Sequence of chain 1.B:
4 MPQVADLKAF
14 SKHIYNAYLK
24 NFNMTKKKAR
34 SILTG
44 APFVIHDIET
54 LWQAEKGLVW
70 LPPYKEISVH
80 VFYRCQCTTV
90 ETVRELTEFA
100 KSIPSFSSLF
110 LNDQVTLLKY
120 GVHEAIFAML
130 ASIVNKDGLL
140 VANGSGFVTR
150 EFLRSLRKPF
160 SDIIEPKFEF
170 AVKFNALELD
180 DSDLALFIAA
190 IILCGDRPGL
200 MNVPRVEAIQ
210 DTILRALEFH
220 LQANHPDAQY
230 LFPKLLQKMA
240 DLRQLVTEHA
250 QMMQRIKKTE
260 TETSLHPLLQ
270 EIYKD

Binding-site contacts:
Ligand atom F28 contacts residue TRP63 of chain 1.B at 3.0 Å.
Ligand atom C19 contacts residue VAL140 of chain 1.B at 3.8 Å (hydrophobic).
Ligand atom C13 contacts residue LEU138 of chain 1.B at 3.8 Å (hydrophobic).
Ligand atom O23 contacts residue THR88 of chain 1.B at 2.8 Å (h-bond).
Ligand atom F26 contacts residue LEU138 of chain 1.B at 3.8 Å.
Ligand atom C21 contacts residue ILE163 of chain 1.B at 3.7 Å (hydrophobic).
Ligand atom C20 contacts residue VAL147 of chain 1.B at 3.7 Å (hydrophobic).
Ligand atom C2 contacts residue THR88 of chain 1.B at 3.1 Å.
Ligand atom F27 contacts residue ARG83 of chain 1.B at 3.5 Å.
Ligand atom O22 contacts residue HIS122 of chain 1.B at 3.4 Å (h-bond).
Ligand atom F29 contacts residue VAL80 of chain 1.B at 3.8 Å.
Ligand atom C1 contacts residue TYR272 of chain 1.B at 3.6 Å (hydrophobic).
Ligand atom O23 contacts residue LEU268 of chain 1.B at 3.2 Å.
Ligand atom C5 contacts residue HIS248 of chain 1.B at 3.4 Å.
Ligand atom C4 contacts residue PHE81 of chain 1.B at 3.6 Å (hydrophobic).
Ligand atom O23 contacts residue TYR272 of chain 1.B at 3.7 Å.
Ligand atom C6 contacts residue PHE126 of chain 1.B at 3.8 Å (hydrophobic).
Ligand atom C15 contacts residue CYS84 of chain 1.B at 3.6 Å (hydrophobic).
Ligand atom F28 contacts residue VAL140 of chain 1.B at 3.8 Å.
Ligand atom C19 contacts residue THR87 of chain 1.B at 3.6 Å.
Ligand atom C13 contacts residue THR87 of chain 1.B at 3.8 Å.
Ligand atom C1 contacts residue HIS122 of chain 1.B at 3.2 Å.
Ligand atom C4 contacts residue ILE162 of chain 1.B at 3.7 Å (hydrophobic).
Ligand atom N24 contacts residue CYS84 of chain 1.B at 3.4 Å (h-bond).
Ligand atom C18 contacts residue VAL140 of chain 1.B at 3.6 Å (hydrophobic).
Ligand atom C1 contacts residue THR88 of chain 1.B at 3.3 Å.
Ligand atom O22 contacts residue TYR272 of chain 1.B at 2.7 Å (h-bond).
Ligand atom C18 contacts residue ARG83 of chain 1.B at 3.8 Å.
Ligand atom F29 contacts residue VAL147 of chain 1.B at 3.4 Å.
Ligand atom C3 contacts residue CYS84 of chain 1.B at 3.5 Å (hydrophobic).
Ligand atom F28 contacts residue VAL147 of chain 1.B at 3.1 Å.
Ligand atom C11 contacts residue LYS166 of chain 1.B at 3.7 Å.
Ligand atom O25 contacts residue THR87 of chain 1.B at 3.3 Å.
Ligand atom C1 contacts residue LEU268 of chain 1.B at 3.8 Å (hydrophobic).
Ligand atom O23 contacts residue HIS122 of chain 1.B at 2.7 Å (h-bond).
Ligand atom O22 contacts residue MET252 of chain 1.B at 3.6 Å.
Ligand atom O22 contacts residue HIS248 of chain 1.B at 2.5 Å (h-bond).
Ligand atom C4 contacts residue MET252 of chain 1.B at 3.5 Å (hydrophobic).
Ligand atom F26 contacts residue CYS84 of chain 1.B at 3.5 Å.
Ligand atom C1 contacts residue HIS248 of chain 1.B at 3.6 Å.

A protein and the small-molecule ligand that binds it are described below.
Small molecule (SMILES): CC[C@@H](Cc1ccc(OC)c(CNC(=O)c2ccc(C(F)(F)F)cc2F)c1)C(=O)O